Binding-site contacts:
Ligand atom C2 contacts residue ASN657 of chain 1.C at 2.5 Å.
Ligand atom C7 contacts residue ASN657 of chain 1.C at 3.7 Å.
Ligand atom C4 contacts residue ASN657 of chain 1.C at 4.3 Å.
Ligand atom C3 contacts residue ASN657 of chain 1.C at 3.8 Å.
Ligand atom N2 contacts residue ASN657 of chain 1.C at 2.8 Å (h-bond).
Ligand atom O5 contacts residue ASN657 of chain 1.C at 2.4 Å (h-bond).
Ligand atom C1 contacts residue ASN657 of chain 1.C at 1.4 Å.
Ligand atom O7 contacts residue ASN657 of chain 1.C at 4.2 Å.
Ligand atom C5 contacts residue ASN657 of chain 1.C at 3.7 Å.

A protein and the small-molecule ligand that binds it are described below.
Small molecule (SMILES): CC(=O)N[C@@H]1[C@@H](O)[C@H](O)[C@@H](CO)O[C@H]1O

Sequence of chain 1.C:
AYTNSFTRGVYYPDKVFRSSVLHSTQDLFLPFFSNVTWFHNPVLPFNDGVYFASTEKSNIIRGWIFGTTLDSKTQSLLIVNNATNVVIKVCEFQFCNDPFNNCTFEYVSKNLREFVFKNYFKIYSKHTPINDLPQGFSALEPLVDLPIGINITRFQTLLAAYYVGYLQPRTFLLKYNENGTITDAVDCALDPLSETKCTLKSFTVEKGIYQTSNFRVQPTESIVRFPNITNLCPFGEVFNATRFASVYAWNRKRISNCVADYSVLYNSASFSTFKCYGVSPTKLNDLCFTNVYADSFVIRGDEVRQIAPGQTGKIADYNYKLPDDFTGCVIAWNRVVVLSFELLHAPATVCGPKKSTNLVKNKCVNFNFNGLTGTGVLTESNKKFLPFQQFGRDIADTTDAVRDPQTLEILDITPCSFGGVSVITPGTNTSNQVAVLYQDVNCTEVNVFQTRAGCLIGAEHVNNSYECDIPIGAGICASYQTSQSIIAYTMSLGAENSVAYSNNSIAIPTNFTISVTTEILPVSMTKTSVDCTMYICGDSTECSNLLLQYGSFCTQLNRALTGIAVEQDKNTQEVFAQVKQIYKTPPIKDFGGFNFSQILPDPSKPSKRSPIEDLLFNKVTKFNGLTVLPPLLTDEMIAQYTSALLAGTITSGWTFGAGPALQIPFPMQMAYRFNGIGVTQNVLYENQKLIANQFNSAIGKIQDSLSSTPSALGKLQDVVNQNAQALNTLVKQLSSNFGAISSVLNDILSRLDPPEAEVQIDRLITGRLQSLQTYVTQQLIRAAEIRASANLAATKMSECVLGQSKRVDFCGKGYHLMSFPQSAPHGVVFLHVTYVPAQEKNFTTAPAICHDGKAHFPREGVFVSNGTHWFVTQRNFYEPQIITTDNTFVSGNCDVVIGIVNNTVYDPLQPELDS